Sequence of chain 51.E:
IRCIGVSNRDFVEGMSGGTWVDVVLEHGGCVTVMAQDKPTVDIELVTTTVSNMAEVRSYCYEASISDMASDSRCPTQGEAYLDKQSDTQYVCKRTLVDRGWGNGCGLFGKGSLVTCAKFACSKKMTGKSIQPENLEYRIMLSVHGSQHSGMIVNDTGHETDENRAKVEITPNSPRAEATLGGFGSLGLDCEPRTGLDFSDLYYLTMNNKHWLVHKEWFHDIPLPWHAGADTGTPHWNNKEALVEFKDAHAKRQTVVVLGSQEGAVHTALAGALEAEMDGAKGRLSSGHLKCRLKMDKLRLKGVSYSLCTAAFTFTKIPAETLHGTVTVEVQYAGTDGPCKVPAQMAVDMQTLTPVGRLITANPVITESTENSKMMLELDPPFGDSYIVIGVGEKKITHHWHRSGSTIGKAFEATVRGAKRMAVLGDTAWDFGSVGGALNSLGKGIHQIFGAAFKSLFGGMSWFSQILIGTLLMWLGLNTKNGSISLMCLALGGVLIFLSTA

A small-molecule ligand and the protein it binds are described below.
Small molecule (SMILES): CC(=O)N[C@H]1[C@H](O[C@H]2[C@H](O)[C@@H](NC(C)=O)CO[C@@H]2CO)O[C@H](CO)[C@@H](O)[C@@H]1O

Binding-site contacts:
Ligand atom O5 contacts residue THR156 of chain 51.E at 3.2 Å (h-bond).
Ligand atom C7 contacts residue MET151 of chain 51.E at 4.3 Å (hydrophobic).
Ligand atom C6 contacts residue THR156 of chain 51.E at 4.4 Å.
Ligand atom N2 contacts residue ASN154 of chain 51.E at 1.4 Å (h-bond).
Ligand atom C1 contacts residue THR156 of chain 51.E at 3.4 Å.
Ligand atom C5 contacts residue THR156 of chain 51.E at 3.8 Å.
Ligand atom C8 contacts residue VAL153 of chain 51.E at 4.3 Å (hydrophobic).
Ligand atom C7 contacts residue ASN154 of chain 51.E at 2.0 Å.
Ligand atom C8 contacts residue GLY150 of chain 51.E at 3.5 Å.
Ligand atom C8 contacts residue ASN154 of chain 51.E at 2.4 Å.
Ligand atom O5 contacts residue ASN154 of chain 51.E at 4.2 Å.
Ligand atom O7 contacts residue ASN154 of chain 51.E at 3.2 Å (h-bond).
Ligand atom O6 contacts residue THR156 of chain 51.E at 3.5 Å (h-bond).
Ligand atom C2 contacts residue ASN154 of chain 51.E at 2.6 Å.
Ligand atom C1 contacts residue ASN154 of chain 51.E at 2.9 Å.
Ligand atom O7 contacts residue MET151 of chain 51.E at 3.6 Å.
Ligand atom O7 contacts residue GLY150 of chain 51.E at 3.7 Å.
Ligand atom O3 contacts residue ASN154 of chain 51.E at 4.1 Å.
Ligand atom C7 contacts residue GLY150 of chain 51.E at 3.9 Å.
Ligand atom C3 contacts residue ASN154 of chain 51.E at 3.6 Å.